Binding-site contacts:
Ligand atom C6 contacts residue GLU455 of chain 1.A at 4.0 Å.
Ligand atom C2 contacts residue ASN457 of chain 1.A at 2.6 Å.
Ligand atom O5 contacts residue ASN457 of chain 1.A at 2.4 Å (h-bond).
Ligand atom C7 contacts residue ASN457 of chain 1.A at 4.2 Å.
Ligand atom C4 contacts residue ASN457 of chain 1.A at 4.3 Å.
Ligand atom C1 contacts residue ASN457 of chain 1.A at 1.4 Å.
Ligand atom N2 contacts residue ASN457 of chain 1.A at 3.1 Å (h-bond).
Ligand atom C1 contacts residue GLU455 of chain 1.A at 3.8 Å.
Ligand atom C4 contacts residue GLU455 of chain 1.A at 4.3 Å.
Ligand atom O6 contacts residue GLU455 of chain 1.A at 4.3 Å.
Ligand atom C5 contacts residue ASN457 of chain 1.A at 3.6 Å.
Ligand atom C3 contacts residue ASN457 of chain 1.A at 3.9 Å.
Ligand atom C2 contacts residue GLU455 of chain 1.A at 4.2 Å.
Ligand atom C5 contacts residue GLU455 of chain 1.A at 3.9 Å.
Ligand atom O5 contacts residue GLU455 of chain 1.A at 3.0 Å (salt-bridge).

Sequence of chain 1.A:
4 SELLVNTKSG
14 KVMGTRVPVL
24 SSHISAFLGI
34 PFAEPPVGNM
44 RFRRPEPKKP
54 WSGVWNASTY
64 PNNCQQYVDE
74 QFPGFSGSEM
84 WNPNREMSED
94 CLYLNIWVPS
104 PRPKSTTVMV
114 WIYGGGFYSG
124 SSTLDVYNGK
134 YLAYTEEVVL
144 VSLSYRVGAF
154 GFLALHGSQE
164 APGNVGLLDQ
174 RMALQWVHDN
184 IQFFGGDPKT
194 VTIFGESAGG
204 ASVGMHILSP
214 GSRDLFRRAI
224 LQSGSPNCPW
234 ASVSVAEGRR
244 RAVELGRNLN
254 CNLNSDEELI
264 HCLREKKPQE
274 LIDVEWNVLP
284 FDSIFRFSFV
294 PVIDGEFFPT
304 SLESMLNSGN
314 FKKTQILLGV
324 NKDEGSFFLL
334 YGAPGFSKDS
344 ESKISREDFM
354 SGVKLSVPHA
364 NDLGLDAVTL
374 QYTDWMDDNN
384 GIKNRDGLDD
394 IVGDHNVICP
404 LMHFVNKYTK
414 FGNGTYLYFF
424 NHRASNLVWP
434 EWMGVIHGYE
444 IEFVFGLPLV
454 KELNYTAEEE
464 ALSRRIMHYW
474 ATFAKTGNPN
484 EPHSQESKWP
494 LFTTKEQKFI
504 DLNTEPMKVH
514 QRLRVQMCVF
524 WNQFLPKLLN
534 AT

A protein and the small-molecule ligand that binds it are described below.
Small molecule (SMILES): CC(=O)N[C@@H]1[C@@H](O)[C@H](O)[C@@H](CO)O[C@H]1O